The small molecule below binds the protein below.
Small molecule (SMILES): CC(=O)NCCNc1cccc2c(S(=O)(=O)O)cccc12

Sequence of chain 6.A:
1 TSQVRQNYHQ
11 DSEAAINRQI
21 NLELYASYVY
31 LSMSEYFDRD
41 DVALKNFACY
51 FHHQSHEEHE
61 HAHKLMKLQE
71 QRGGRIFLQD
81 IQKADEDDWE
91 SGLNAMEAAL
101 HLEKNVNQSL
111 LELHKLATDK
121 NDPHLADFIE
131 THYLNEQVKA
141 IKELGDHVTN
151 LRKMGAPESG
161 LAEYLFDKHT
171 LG

Binding-site contacts:
Ligand atom C7 contacts residue HIS56 of chain 6.A at 3.8 Å.
Ligand atom C2' contacts residue CYS49 of chain 6.A at 2.8 Å (hydrophobic).
Ligand atom O3S contacts residue HIS56 of chain 6.A at 3.4 Å.
Ligand atom C2 contacts residue HIS53 of chain 6.A at 4.4 Å.
Ligand atom C6 contacts residue HIS52 of chain 6.A at 3.6 Å.
Ligand atom C8 contacts residue HIS56 of chain 6.A at 3.9 Å.
Ligand atom C6 contacts residue HIS53 of chain 6.A at 3.8 Å.
Ligand atom O2S contacts residue HIS56 of chain 6.A at 4.4 Å.
Ligand atom O2' contacts residue CYS49 of chain 6.A at 3.9 Å.
Ligand atom C7 contacts residue HIS52 of chain 6.A at 3.6 Å.
Ligand atom C2' contacts residue HIS52 of chain 6.A at 3.9 Å.
Ligand atom C10 contacts residue HIS53 of chain 6.A at 3.4 Å.
Ligand atom C3 contacts residue HIS53 of chain 6.A at 4.0 Å.
Ligand atom N6' contacts residue HIS53 of chain 6.A at 3.8 Å.
Ligand atom C4' contacts residue CYS49 of chain 6.A at 4.5 Å (hydrophobic).
Ligand atom C5' contacts residue HIS53 of chain 6.A at 4.2 Å.
Ligand atom C7 contacts residue HIS53 of chain 6.A at 4.2 Å.
Ligand atom N3' contacts residue CYS49 of chain 6.A at 3.1 Å (h-bond).
Ligand atom C9 contacts residue HIS53 of chain 6.A at 4.0 Å.
Ligand atom O2' contacts residue HIS52 of chain 6.A at 2.7 Å (h-bond).
Ligand atom C5' contacts residue CYS49 of chain 6.A at 3.8 Å (hydrophobic).
Ligand atom C1' contacts residue CYS49 of chain 6.A at 1.8 Å (hydrophobic).
Ligand atom C1 contacts residue HIS53 of chain 6.A at 4.4 Å.
Ligand atom C5 contacts residue HIS53 of chain 6.A at 3.7 Å.
Ligand atom C4 contacts residue HIS53 of chain 6.A at 3.5 Å.